Sequence of chain 1.J:
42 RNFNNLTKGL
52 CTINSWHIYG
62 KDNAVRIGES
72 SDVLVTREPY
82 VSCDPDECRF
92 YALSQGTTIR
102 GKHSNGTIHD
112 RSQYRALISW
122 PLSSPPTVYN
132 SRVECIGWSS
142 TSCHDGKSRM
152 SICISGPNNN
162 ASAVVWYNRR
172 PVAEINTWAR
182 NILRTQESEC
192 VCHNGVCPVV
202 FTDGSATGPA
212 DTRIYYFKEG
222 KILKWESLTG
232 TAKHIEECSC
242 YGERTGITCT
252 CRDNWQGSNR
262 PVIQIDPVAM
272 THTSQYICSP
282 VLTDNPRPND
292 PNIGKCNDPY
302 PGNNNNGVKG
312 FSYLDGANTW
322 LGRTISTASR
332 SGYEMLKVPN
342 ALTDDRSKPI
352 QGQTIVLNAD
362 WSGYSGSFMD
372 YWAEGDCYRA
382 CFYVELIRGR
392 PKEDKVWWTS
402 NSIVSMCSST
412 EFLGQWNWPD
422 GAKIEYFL

The small molecule below binds the protein below.
Small molecule (SMILES): CC(=O)N[C@@H]1[C@@H](O)[C@H](O)[C@@H](CO)O[C@H]1O

Binding-site contacts:
Ligand atom C2 contacts residue ASN46 of chain 1.J at 2.4 Å.
Ligand atom C2 contacts residue ASN195 of chain 1.J at 3.9 Å.
Ligand atom C8 contacts residue ASN46 of chain 1.J at 4.2 Å.
Ligand atom C1 contacts residue ASN46 of chain 1.J at 1.4 Å.
Ligand atom C3 contacts residue ASN46 of chain 1.J at 3.6 Å.
Ligand atom O7 contacts residue ASN46 of chain 1.J at 3.6 Å.
Ligand atom C4 contacts residue ASN46 of chain 1.J at 4.2 Å.
Ligand atom C8 contacts residue PHE44 of chain 1.J at 3.1 Å (hydrophobic).
Ligand atom N2 contacts residue ASN195 of chain 1.J at 3.7 Å.
Ligand atom C3 contacts residue ASN195 of chain 1.J at 3.7 Å.
Ligand atom O5 contacts residue ASN46 of chain 1.J at 2.4 Å (h-bond).
Ligand atom C7 contacts residue PHE44 of chain 1.J at 4.2 Å (hydrophobic).
Ligand atom C1 contacts residue ASN195 of chain 1.J at 3.7 Å.
Ligand atom C5 contacts residue ASN195 of chain 1.J at 4.0 Å.
Ligand atom O3 contacts residue ASN195 of chain 1.J at 4.5 Å.
Ligand atom C7 contacts residue ASN46 of chain 1.J at 3.4 Å.
Ligand atom N2 contacts residue PHE44 of chain 1.J at 4.5 Å.
Ligand atom C8 contacts residue ASN43 of chain 1.J at 3.5 Å.
Ligand atom C7 contacts residue ASN43 of chain 1.J at 4.5 Å.
Ligand atom C5 contacts residue ASN46 of chain 1.J at 3.7 Å.
Ligand atom N2 contacts residue ASN46 of chain 1.J at 2.8 Å (h-bond).